Sequence of chain 1.B:
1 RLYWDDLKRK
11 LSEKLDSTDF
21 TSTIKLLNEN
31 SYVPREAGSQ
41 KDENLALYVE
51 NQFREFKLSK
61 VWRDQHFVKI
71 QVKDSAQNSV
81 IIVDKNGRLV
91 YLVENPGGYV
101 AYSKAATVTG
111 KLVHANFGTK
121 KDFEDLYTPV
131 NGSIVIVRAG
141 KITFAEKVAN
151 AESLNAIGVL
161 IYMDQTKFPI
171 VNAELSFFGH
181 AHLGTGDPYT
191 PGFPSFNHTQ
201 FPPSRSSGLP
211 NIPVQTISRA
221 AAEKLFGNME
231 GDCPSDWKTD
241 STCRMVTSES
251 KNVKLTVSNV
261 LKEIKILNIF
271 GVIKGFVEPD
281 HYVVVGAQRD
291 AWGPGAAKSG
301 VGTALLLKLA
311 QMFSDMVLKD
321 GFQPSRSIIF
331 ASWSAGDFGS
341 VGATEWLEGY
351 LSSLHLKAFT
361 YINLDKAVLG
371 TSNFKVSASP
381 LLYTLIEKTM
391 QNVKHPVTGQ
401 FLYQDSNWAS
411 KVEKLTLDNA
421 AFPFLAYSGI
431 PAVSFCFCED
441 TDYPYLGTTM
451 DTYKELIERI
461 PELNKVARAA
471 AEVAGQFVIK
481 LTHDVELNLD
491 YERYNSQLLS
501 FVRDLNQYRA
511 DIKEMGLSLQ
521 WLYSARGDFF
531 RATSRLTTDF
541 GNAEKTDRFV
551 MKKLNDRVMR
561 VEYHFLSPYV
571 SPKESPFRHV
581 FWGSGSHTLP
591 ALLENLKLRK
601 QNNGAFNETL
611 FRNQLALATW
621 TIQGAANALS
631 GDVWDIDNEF

Sequence of chain 1.A:
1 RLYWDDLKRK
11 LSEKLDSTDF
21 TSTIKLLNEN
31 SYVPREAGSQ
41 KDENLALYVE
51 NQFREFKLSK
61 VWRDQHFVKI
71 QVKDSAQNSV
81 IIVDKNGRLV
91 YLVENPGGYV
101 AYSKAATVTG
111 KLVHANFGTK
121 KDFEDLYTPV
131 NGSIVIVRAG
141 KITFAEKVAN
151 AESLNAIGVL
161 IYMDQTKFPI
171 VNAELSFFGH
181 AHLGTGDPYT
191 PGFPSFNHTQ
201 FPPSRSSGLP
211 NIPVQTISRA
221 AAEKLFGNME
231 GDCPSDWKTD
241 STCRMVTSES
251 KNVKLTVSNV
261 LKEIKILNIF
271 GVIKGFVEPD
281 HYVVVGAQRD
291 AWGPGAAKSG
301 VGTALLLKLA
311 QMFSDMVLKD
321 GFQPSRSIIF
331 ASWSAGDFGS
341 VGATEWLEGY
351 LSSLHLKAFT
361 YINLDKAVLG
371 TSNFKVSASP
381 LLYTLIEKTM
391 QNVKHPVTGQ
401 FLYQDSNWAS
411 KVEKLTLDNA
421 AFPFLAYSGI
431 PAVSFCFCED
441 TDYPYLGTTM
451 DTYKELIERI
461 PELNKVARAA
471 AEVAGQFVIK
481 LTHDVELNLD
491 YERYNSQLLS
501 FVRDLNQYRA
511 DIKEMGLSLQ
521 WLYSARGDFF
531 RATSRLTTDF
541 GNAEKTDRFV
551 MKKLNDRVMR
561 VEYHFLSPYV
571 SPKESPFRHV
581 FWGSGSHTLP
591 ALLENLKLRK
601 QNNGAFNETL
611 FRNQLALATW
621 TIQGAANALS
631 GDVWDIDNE

Binding-site contacts:
Ligand atom C3 contacts residue ASN197 of chain 1.A at 3.8 Å.
Ligand atom C5 contacts residue PHE67 of chain 1.A at 3.8 Å (hydrophobic).
Ligand atom C6 contacts residue PHE201 of chain 1.A at 4.3 Å (hydrophobic).
Ligand atom C8 contacts residue GLU263 of chain 1.A at 3.3 Å.
Ligand atom C5 contacts residue ASN197 of chain 1.A at 3.7 Å.
Ligand atom O7 contacts residue ASN197 of chain 1.A at 3.5 Å (h-bond).
Ligand atom C2 contacts residue ASN197 of chain 1.A at 2.4 Å.
Ligand atom C4 contacts residue ASN197 of chain 1.A at 4.2 Å.
Ligand atom C7 contacts residue ASN197 of chain 1.A at 3.4 Å.
Ligand atom C8 contacts residue PHE67 of chain 1.A at 4.2 Å (hydrophobic).
Ligand atom N2 contacts residue GLU263 of chain 1.A at 4.5 Å.
Ligand atom O4 contacts residue PHE67 of chain 1.A at 4.0 Å.
Ligand atom C8 contacts residue PHE640 of chain 1.B at 4.4 Å (hydrophobic).
Ligand atom O6 contacts residue GLU263 of chain 1.A at 3.7 Å.
Ligand atom C6 contacts residue GLU263 of chain 1.A at 3.6 Å.
Ligand atom C4 contacts residue PHE67 of chain 1.A at 4.4 Å (hydrophobic).
Ligand atom N2 contacts residue ASN197 of chain 1.A at 2.9 Å (h-bond).
Ligand atom C8 contacts residue ASN197 of chain 1.A at 4.5 Å.
Ligand atom C7 contacts residue TRP521 of chain 1.B at 4.3 Å (hydrophobic).
Ligand atom C7 contacts residue PHE67 of chain 1.A at 4.2 Å (hydrophobic).
Ligand atom C1 contacts residue ASN197 of chain 1.A at 1.4 Å.
Ligand atom O7 contacts residue TRP521 of chain 1.B at 3.5 Å.
Ligand atom O5 contacts residue PHE201 of chain 1.A at 3.9 Å.
Ligand atom C6 contacts residue PHE67 of chain 1.A at 4.1 Å (hydrophobic).
Ligand atom C1 contacts residue PHE67 of chain 1.A at 3.7 Å (hydrophobic).
Ligand atom O5 contacts residue ASN197 of chain 1.A at 2.4 Å (h-bond).
Ligand atom C3 contacts residue PHE67 of chain 1.A at 4.1 Å (hydrophobic).
Ligand atom O5 contacts residue PHE67 of chain 1.A at 4.0 Å.
Ligand atom C8 contacts residue ILE264 of chain 1.A at 4.4 Å (hydrophobic).
Ligand atom O7 contacts residue PHE67 of chain 1.A at 4.0 Å.

The protein below binds the small molecule below.
Small molecule (SMILES): CC(=O)N[C@H]1[C@H](O[C@H]2[C@H](O)[C@@H](NC(C)=O)CO[C@@H]2CO)O[C@H](CO)[C@@H](O[C@@H]2O[C@H](CO)[C@@H](O)[C@H](O)[C@@H]2O)[C@@H]1O